A small-molecule ligand and the protein it binds are described below.
Small molecule (SMILES): Nc1ncnc2c1ncn2[C@H]1C[C@H](O)[C@@H](COP(=O)(O)O)O1

Sequence of chain 2.A:
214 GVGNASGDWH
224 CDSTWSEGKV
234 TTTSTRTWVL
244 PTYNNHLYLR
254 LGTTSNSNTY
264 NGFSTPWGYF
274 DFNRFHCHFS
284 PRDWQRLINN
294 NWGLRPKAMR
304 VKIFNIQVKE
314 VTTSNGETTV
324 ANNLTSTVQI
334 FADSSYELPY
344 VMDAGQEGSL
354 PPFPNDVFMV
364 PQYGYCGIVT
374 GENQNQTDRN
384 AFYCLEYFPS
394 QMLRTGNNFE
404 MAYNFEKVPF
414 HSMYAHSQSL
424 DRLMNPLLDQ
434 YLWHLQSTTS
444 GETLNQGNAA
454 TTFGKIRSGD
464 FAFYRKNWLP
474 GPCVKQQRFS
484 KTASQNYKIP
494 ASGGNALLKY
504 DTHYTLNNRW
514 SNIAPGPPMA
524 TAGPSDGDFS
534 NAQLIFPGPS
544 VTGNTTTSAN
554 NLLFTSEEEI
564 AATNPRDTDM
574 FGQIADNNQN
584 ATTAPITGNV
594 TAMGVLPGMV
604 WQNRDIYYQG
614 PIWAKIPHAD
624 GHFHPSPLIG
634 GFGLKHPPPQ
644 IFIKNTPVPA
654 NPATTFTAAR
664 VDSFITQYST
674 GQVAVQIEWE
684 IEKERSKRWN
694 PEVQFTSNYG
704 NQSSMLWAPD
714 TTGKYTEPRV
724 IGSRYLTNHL

Binding-site contacts:
Ligand atom N7 contacts residue PRO412 of chain 2.A at 4.3 Å.
Ligand atom C6 contacts residue PRO412 of chain 2.A at 4.3 Å (hydrophobic).
Ligand atom C8 contacts residue HIS627 of chain 2.A at 3.5 Å.
Ligand atom N6 contacts residue PRO628 of chain 2.A at 3.4 Å (h-bond).
Ligand atom N6 contacts residue GLY636 of chain 2.A at 3.2 Å (h-bond).
Ligand atom O3' contacts residue PRO628 of chain 2.A at 4.1 Å.
Ligand atom N6 contacts residue GLY634 of chain 2.A at 3.8 Å.
Ligand atom C6 contacts residue GLY636 of chain 2.A at 3.6 Å.
Ligand atom C4 contacts residue PRO628 of chain 2.A at 3.0 Å (hydrophobic).
Ligand atom N1 contacts residue PRO628 of chain 2.A at 3.2 Å (h-bond).
Ligand atom N7 contacts residue SER629 of chain 2.A at 3.1 Å (h-bond).
Ligand atom C2 contacts residue PRO628 of chain 2.A at 3.5 Å (hydrophobic).
Ligand atom N7 contacts residue ASN606 of chain 2.A at 4.2 Å.
Ligand atom C5 contacts residue PRO628 of chain 2.A at 2.7 Å (hydrophobic).
Ligand atom N7 contacts residue PRO628 of chain 2.A at 3.3 Å (h-bond).
Ligand atom C6 contacts residue SER629 of chain 2.A at 3.5 Å.
Ligand atom C3' contacts residue HIS627 of chain 2.A at 4.3 Å.
Ligand atom C8 contacts residue PRO628 of chain 2.A at 3.8 Å (hydrophobic).
Ligand atom C2' contacts residue HIS627 of chain 2.A at 3.2 Å.
Ligand atom C5 contacts residue PRO412 of chain 2.A at 4.2 Å (hydrophobic).
Ligand atom C2 contacts residue PRO412 of chain 2.A at 4.3 Å (hydrophobic).
Ligand atom N6 contacts residue SER629 of chain 2.A at 3.0 Å (h-bond).
Ligand atom C5 contacts residue SER629 of chain 2.A at 3.5 Å.
Ligand atom C8 contacts residue SER629 of chain 2.A at 4.2 Å.
Ligand atom N3 contacts residue PRO412 of chain 2.A at 4.3 Å.
Ligand atom C2 contacts residue GLY636 of chain 2.A at 3.2 Å.
Ligand atom N9 contacts residue PRO412 of chain 2.A at 4.2 Å.
Ligand atom C4 contacts residue PRO412 of chain 2.A at 4.1 Å (hydrophobic).
Ligand atom N1 contacts residue VAL411 of chain 2.A at 4.3 Å.
Ligand atom N3 contacts residue PRO628 of chain 2.A at 3.5 Å (h-bond).
Ligand atom N9 contacts residue PRO628 of chain 2.A at 3.7 Å.
Ligand atom C8 contacts residue PRO412 of chain 2.A at 4.3 Å (hydrophobic).
Ligand atom N9 contacts residue HIS627 of chain 2.A at 4.3 Å.
Ligand atom N7 contacts residue HIS627 of chain 2.A at 4.1 Å.
Ligand atom C6 contacts residue PRO628 of chain 2.A at 2.8 Å (hydrophobic).
Ligand atom C1' contacts residue HIS627 of chain 2.A at 4.3 Å.
Ligand atom N1 contacts residue GLY636 of chain 2.A at 2.9 Å (h-bond).
Ligand atom C1' contacts residue PRO628 of chain 2.A at 3.9 Å (hydrophobic).
Ligand atom C2' contacts residue PRO628 of chain 2.A at 3.6 Å (hydrophobic).
Ligand atom N6 contacts residue PHE635 of chain 2.A at 3.7 Å.